Sequence of chain 1.A:
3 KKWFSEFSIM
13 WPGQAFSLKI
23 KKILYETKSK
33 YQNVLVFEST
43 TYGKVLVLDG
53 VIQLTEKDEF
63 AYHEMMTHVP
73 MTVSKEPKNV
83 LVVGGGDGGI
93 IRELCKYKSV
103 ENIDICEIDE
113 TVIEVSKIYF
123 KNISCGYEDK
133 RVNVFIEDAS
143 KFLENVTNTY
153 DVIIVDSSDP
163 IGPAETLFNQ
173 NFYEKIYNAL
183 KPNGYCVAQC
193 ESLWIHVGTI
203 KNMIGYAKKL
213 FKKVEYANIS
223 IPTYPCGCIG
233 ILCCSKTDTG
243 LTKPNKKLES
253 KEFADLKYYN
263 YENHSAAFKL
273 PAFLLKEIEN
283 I

Binding-site contacts:
Ligand atom O4' contacts residue SER160 of chain 1.A at 3.6 Å.
Ligand atom CB contacts residue ASP89 of chain 1.A at 3.5 Å.
Ligand atom C4' contacts residue GLU109 of chain 1.A at 3.5 Å.
Ligand atom O2' contacts residue GLU109 of chain 1.A at 2.7 Å (salt-bridge).
Ligand atom N contacts residue ASP158 of chain 1.A at 2.7 Å (salt-bridge).
Ligand atom N contacts residue ASP89 of chain 1.A at 2.6 Å (salt-bridge).
Ligand atom CE contacts residue ASP89 of chain 1.A at 2.8 Å.
Ligand atom N3 contacts residue GLY86 of chain 1.A at 3.5 Å.
Ligand atom CG contacts residue ASP158 of chain 1.A at 3.1 Å.
Ligand atom N6 contacts residue ASP140 of chain 1.A at 3.0 Å (salt-bridge).
Ligand atom C4 contacts residue ILE110 of chain 1.A at 3.4 Å (hydrophobic).
Ligand atom C5' contacts residue ASP158 of chain 1.A at 3.3 Å.
Ligand atom N7 contacts residue ALA166 of chain 1.A at 3.1 Å (h-bond).
Ligand atom N6 contacts residue PRO165 of chain 1.A at 3.1 Å (h-bond).
Ligand atom CA contacts residue GLN55 of chain 1.A at 3.3 Å.
Ligand atom O2' contacts residue GLN34 of chain 1.A at 2.8 Å (h-bond).
Ligand atom C5' contacts residue GLN55 of chain 1.A at 3.6 Å.
Ligand atom N7 contacts residue PRO165 of chain 1.A at 3.3 Å.
Ligand atom N contacts residue HIS65 of chain 1.A at 2.9 Å (h-bond).
Ligand atom C2' contacts residue GLU109 of chain 1.A at 3.5 Å.
Ligand atom C3' contacts residue GLU109 of chain 1.A at 3.4 Å.
Ligand atom C8 contacts residue SER160 of chain 1.A at 3.3 Å.
Ligand atom O4' contacts residue ASP158 of chain 1.A at 3.5 Å (salt-bridge).
Ligand atom O3' contacts residue GLU109 of chain 1.A at 2.5 Å (salt-bridge).
Ligand atom N6 contacts residue THR168 of chain 1.A at 3.4 Å (h-bond).
Ligand atom SD contacts residue ASP89 of chain 1.A at 3.2 Å (salt-bridge).
Ligand atom N1 contacts residue ALA141 of chain 1.A at 2.9 Å (h-bond).
Ligand atom N3 contacts residue ILE110 of chain 1.A at 3.3 Å (h-bond).
Ligand atom O4' contacts residue GLY86 of chain 1.A at 3.4 Å.
Ligand atom C5' contacts residue SER160 of chain 1.A at 3.6 Å.
Ligand atom C4' contacts residue ASP158 of chain 1.A at 3.6 Å.
Ligand atom CA contacts residue HIS65 of chain 1.A at 3.5 Å.
Ligand atom C2 contacts residue CYS108 of chain 1.A at 3.6 Å (hydrophobic).
Ligand atom CA contacts residue ASP89 of chain 1.A at 3.5 Å.
Ligand atom O3' contacts residue VAL114 of chain 1.A at 3.5 Å.
Ligand atom C2 contacts residue ALA141 of chain 1.A at 3.6 Å (hydrophobic).
Ligand atom C2 contacts residue ILE110 of chain 1.A at 3.3 Å (hydrophobic).
Ligand atom CB contacts residue GLN55 of chain 1.A at 3.0 Å.
Ligand atom CA contacts residue TYR226 of chain 1.A at 3.5 Å (hydrophobic).
Ligand atom C1' contacts residue GLU109 of chain 1.A at 3.5 Å.

A protein and the small-molecule ligand that binds it are described below.
Small molecule (SMILES): C[S@@H](CCCN)C[C@H]1O[C@@H](n2cnc3c(N)ncnc32)[C@H](O)[C@@H]1O